This protein binds this small molecule.
Small molecule (SMILES): CC[C@@H]1NC(=O)[C@H](CCCN=C(N)N)NC(=O)[C@H](CC(N)=O)NC(=O)[C@@H](NC(=O)[C@H](C)NC(=O)[C@@H](NC(=O)[C@@H](NC(=O)[C@@H]2CCCN2C(=O)[C@@H](NC(=O)[C@@H]2CCCN2C(=O)[C@H](C)NC(=O)[C@H](C)NC(=O)CN)C(C)C)[C@@H](C)CC)[C@@H](C)CC)CSSC[C@@H](C(=O)N[C@H](C(=O)N[C@@H](CCCN=C(N)N)C(=O)N[C@H](C(=O)O)[C@@H](C)CC)[C@@H](C)O)NC(=O)[C@H](CCCCN)NC(=O)CNC(=O)[C@H]([C@@H](C)O)NC1=O

Binding-site contacts:
Ligand atom N contacts residue SER13 of chain 1.C at 3.0 Å (h-bond).
Ligand atom C contacts residue ILE11 of chain 1.C at 3.5 Å (hydrophobic).
Ligand atom NH1 contacts residue SER13 of chain 1.C at 3.6 Å.
Ligand atom CD1 contacts residue HIS10 of chain 1.C at 3.5 Å.
Ligand atom OXT contacts residue ARG49 of chain 1.C at 2.7 Å (salt-bridge).
Ligand atom CA contacts residue ILE9 of chain 1.C at 3.4 Å (hydrophobic).
Ligand atom O contacts residue SER13 of chain 1.C at 3.3 Å (h-bond).
Ligand atom N contacts residue ILE11 of chain 1.C at 2.8 Å (h-bond).
Ligand atom CB contacts residue GLN7 of chain 1.C at 3.4 Å.
Ligand atom NH2 contacts residue GLU12 of chain 1.C at 2.9 Å (salt-bridge).
Ligand atom N contacts residue ASP92 of chain 1.C at 3.5 Å (salt-bridge).
Ligand atom NH1 contacts residue ASP14 of chain 1.C at 2.9 Å (salt-bridge).
Ligand atom O contacts residue HIS10 of chain 1.C at 3.6 Å.
Ligand atom CZ contacts residue ASN30 of chain 1.C at 3.3 Å.
Ligand atom NH1 contacts residue GLY29 of chain 1.C at 3.3 Å (h-bond).
Ligand atom O contacts residue ILE9 of chain 1.C at 2.9 Å (h-bond).
Ligand atom CA contacts residue ASP92 of chain 1.C at 3.2 Å.
Ligand atom NH2 contacts residue ILE32 of chain 1.C at 3.4 Å.
Ligand atom CA contacts residue LEU89 of chain 1.C at 3.3 Å (hydrophobic).
Ligand atom CB contacts residue SER13 of chain 1.C at 3.5 Å.
Ligand atom CB contacts residue GLY55 of chain 1.C at 3.5 Å.
Ligand atom CZ contacts residue GLU12 of chain 1.C at 3.5 Å.
Ligand atom ND2 contacts residue ASP14 of chain 1.C at 3.4 Å (salt-bridge).
Ligand atom O contacts residue ILE11 of chain 1.C at 2.9 Å (h-bond).
Ligand atom O contacts residue PRO8 of chain 1.C at 3.4 Å.
Ligand atom C contacts residue ARG49 of chain 1.C at 3.5 Å.
Ligand atom O contacts residue ILE11 of chain 1.C at 3.6 Å (h-bond).
Ligand atom NH1 contacts residue ASN30 of chain 1.C at 2.9 Å (h-bond).
Ligand atom CB contacts residue GLN16 of chain 1.C at 3.5 Å.
Ligand atom NH2 contacts residue ASN30 of chain 1.C at 2.8 Å (h-bond).
Ligand atom N contacts residue ILE9 of chain 1.C at 2.9 Å (h-bond).
Ligand atom CA contacts residue ILE11 of chain 1.C at 3.4 Å (hydrophobic).
Ligand atom ND2 contacts residue GLN16 of chain 1.C at 2.9 Å (h-bond).
Ligand atom CG2 contacts residue GLN7 of chain 1.C at 3.6 Å.
Ligand atom NE contacts residue GLU12 of chain 1.C at 3.3 Å (salt-bridge).
Ligand atom O contacts residue ARG49 of chain 1.C at 2.8 Å (salt-bridge).
Ligand atom O contacts residue GLU12 of chain 1.C at 3.3 Å.
Ligand atom N contacts residue THR5 of chain 1.C at 3.5 Å (h-bond).
Ligand atom CB contacts residue PHE27 of chain 1.C at 3.5 Å (hydrophobic).
Ligand atom CD contacts residue ASP14 of chain 1.C at 3.5 Å.

Sequence of chain 1.C:
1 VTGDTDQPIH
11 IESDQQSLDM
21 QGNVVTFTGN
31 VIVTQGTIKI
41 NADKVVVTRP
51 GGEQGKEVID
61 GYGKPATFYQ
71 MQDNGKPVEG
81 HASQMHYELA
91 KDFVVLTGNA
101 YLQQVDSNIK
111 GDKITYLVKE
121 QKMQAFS